Sequence of chain 1.A:
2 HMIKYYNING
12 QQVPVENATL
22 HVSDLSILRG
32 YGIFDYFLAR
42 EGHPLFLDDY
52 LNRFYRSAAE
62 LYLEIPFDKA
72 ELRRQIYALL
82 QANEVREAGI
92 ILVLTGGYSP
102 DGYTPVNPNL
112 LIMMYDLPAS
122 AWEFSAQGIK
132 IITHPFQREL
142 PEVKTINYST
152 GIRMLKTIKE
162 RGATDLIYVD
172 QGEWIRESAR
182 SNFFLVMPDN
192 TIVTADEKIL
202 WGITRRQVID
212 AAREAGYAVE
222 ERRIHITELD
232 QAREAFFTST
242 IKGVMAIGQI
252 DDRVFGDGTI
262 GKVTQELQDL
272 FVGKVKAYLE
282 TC

Sequence of chain 2.A:
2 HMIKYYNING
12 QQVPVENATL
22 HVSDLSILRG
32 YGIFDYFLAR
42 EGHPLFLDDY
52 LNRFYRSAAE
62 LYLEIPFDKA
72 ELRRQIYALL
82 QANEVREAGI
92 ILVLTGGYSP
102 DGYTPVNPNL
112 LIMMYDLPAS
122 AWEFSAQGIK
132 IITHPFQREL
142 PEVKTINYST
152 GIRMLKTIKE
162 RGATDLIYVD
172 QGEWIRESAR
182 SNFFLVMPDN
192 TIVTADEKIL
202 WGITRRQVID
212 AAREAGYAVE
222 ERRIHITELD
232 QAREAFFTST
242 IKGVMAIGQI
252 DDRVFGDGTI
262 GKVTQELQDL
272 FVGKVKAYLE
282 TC

This small molecule binds to this protein.
Small molecule (SMILES): Cc1ncc(COP(=O)(O)O)c(/C=N/Nc2ccccc2)c1O

Binding-site contacts:
Ligand atom CE1 contacts residue ARG181 of chain 1.A at 3.5 Å.
Ligand atom N' contacts residue LYS145 of chain 1.A at 3.1 Å (salt-bridge).
Ligand atom C2 contacts residue ALA180 of chain 1.A at 3.7 Å (hydrophobic).
Ligand atom O3P contacts residue SER240 of chain 1.A at 3.5 Å.
Ligand atom CZ contacts residue ARG30 of chain 2.A at 3.4 Å.
Ligand atom O3P contacts residue THR241 of chain 1.A at 3.5 Å (h-bond).
Ligand atom C6 contacts residue GLU178 of chain 1.A at 3.7 Å.
Ligand atom O2P contacts residue THR241 of chain 1.A at 2.6 Å (h-bond).
Ligand atom N1 contacts residue GLU178 of chain 1.A at 2.8 Å (salt-bridge).
Ligand atom C3 contacts residue ARG181 of chain 1.A at 3.6 Å.
Ligand atom C4A contacts residue ARG181 of chain 1.A at 3.5 Å.
Ligand atom O1P contacts residue GLY203 of chain 1.A at 3.4 Å.
Ligand atom O3 contacts residue ALA180 of chain 1.A at 3.3 Å (h-bond).
Ligand atom O3 contacts residue ARG181 of chain 1.A at 3.8 Å.
Ligand atom C4A contacts residue LYS145 of chain 1.A at 3.0 Å.
Ligand atom C6 contacts residue SER182 of chain 1.A at 3.5 Å.
Ligand atom C5 contacts residue SER182 of chain 1.A at 3.7 Å.
Ligand atom CD1 contacts residue ARG181 of chain 1.A at 3.7 Å.
Ligand atom N1 contacts residue LEU201 of chain 1.A at 3.7 Å.
Ligand atom C4 contacts residue LYS145 of chain 1.A at 3.7 Å.
Ligand atom CD1 contacts residue PHE35 of chain 1.A at 3.6 Å (hydrophobic).
Ligand atom O3P contacts residue ILE204 of chain 1.A at 3.5 Å (h-bond).
Ligand atom O4P contacts residue ARG54 of chain 1.A at 3.8 Å.
Ligand atom O1P contacts residue ARG54 of chain 1.A at 2.7 Å (salt-bridge).
Ligand atom O3 contacts residue TYR149 of chain 1.A at 2.7 Å (h-bond).
Ligand atom P contacts residue ILE204 of chain 1.A at 3.6 Å.
Ligand atom C2A contacts residue ARG139 of chain 1.A at 3.6 Å.
Ligand atom C5 contacts residue ARG181 of chain 1.A at 3.5 Å.
Ligand atom C2 contacts residue GLU178 of chain 1.A at 3.6 Å.
Ligand atom C2A contacts residue ALA180 of chain 1.A at 3.3 Å (hydrophobic).
Ligand atom O4P contacts residue GLY203 of chain 1.A at 3.5 Å.
Ligand atom C2A contacts residue GLU178 of chain 1.A at 3.6 Å.
Ligand atom C6 contacts residue ASN183 of chain 1.A at 3.6 Å.
Ligand atom O3P contacts residue THR205 of chain 1.A at 2.7 Å (h-bond).
Ligand atom N contacts residue LYS145 of chain 1.A at 2.7 Å (salt-bridge).
Ligand atom P contacts residue THR241 of chain 1.A at 3.5 Å.
Ligand atom O1P contacts residue ILE204 of chain 1.A at 2.8 Å (h-bond).
Ligand atom C3 contacts residue LEU201 of chain 1.A at 3.7 Å (hydrophobic).
Ligand atom C4 contacts residue ARG181 of chain 1.A at 3.4 Å.
Ligand atom O3 contacts residue LYS145 of chain 1.A at 3.4 Å (salt-bridge).